The small molecule below binds the protein below.
Small molecule (SMILES): CC(=O)N[C@@H]1[C@@H](O)[C@H](O[C@@H]2OC(C(=O)O)=C[C@H](O)[C@H]2O)[C@@H](CO)O[C@@H]1O

Binding-site contacts:
Ligand atom O3 contacts residue HIS179 of chain 1.C at 3.1 Å (h-bond).
Ligand atom C6 contacts residue GLU182 of chain 1.C at 3.4 Å.
Ligand atom O3 contacts residue ASN382 of chain 1.C at 3.2 Å (h-bond).
Ligand atom O4 contacts residue HIS179 of chain 1.C at 3.4 Å (h-bond).
Ligand atom C3 contacts residue ASP122 of chain 1.C at 3.5 Å.
Ligand atom C7 contacts residue ASN382 of chain 1.C at 3.4 Å.
Ligand atom O6B contacts residue ARG125 of chain 1.C at 2.8 Å (salt-bridge).
Ligand atom O6B contacts residue TYR234 of chain 1.C at 3.1 Å.
Ligand atom O5 contacts residue HIS383 of chain 1.C at 3.3 Å (h-bond).
Ligand atom C2 contacts residue ASN382 of chain 1.C at 3.3 Å.
Ligand atom O5 contacts residue GLY446 of chain 1.C at 3.4 Å.
Ligand atom O2 contacts residue TYR406 of chain 1.C at 2.8 Å (h-bond).
Ligand atom O6B contacts residue PO41 of chain 1.U at 3.2 Å (h-bond).
Ligand atom O6A contacts residue HIS383 of chain 1.C at 3.2 Å (h-bond).
Ligand atom N2 contacts residue ASN382 of chain 1.C at 3.4 Å (h-bond).
Ligand atom O3 contacts residue ASP122 of chain 1.C at 3.2 Å (salt-bridge).
Ligand atom C4 contacts residue HIS179 of chain 1.C at 3.6 Å.
Ligand atom N2 contacts residue GLY178 of chain 1.C at 3.7 Å.
Ligand atom O6A contacts residue GLU182 of chain 1.C at 3.3 Å (salt-bridge).
Ligand atom C6 contacts residue PO41 of chain 1.U at 3.7 Å.
Ligand atom O7 contacts residue TYR413 of chain 1.C at 3.1 Å (h-bond).
Ligand atom C6 contacts residue TYR234 of chain 1.C at 3.2 Å (hydrophobic).
Ligand atom O6A contacts residue TYR234 of chain 1.C at 3.5 Å.
Ligand atom O3 contacts residue ARG238 of chain 1.C at 3.6 Å.
Ligand atom O2 contacts residue TYR234 of chain 1.C at 3.6 Å.
Ligand atom C5 contacts residue HIS179 of chain 1.C at 3.6 Å.
Ligand atom O6A contacts residue ARG238 of chain 1.C at 3.0 Å (salt-bridge).
Ligand atom O6 contacts residue ASN414 of chain 1.C at 3.3 Å (h-bond).
Ligand atom C1 contacts residue GLY446 of chain 1.C at 3.7 Å.
Ligand atom O5 contacts residue TYR413 of chain 1.C at 3.5 Å.
Ligand atom O7 contacts residue ASN382 of chain 1.C at 3.5 Å (h-bond).
Ligand atom C5 contacts residue PO41 of chain 1.U at 3.3 Å.
Ligand atom O6B contacts residue GLU182 of chain 1.C at 2.9 Å (salt-bridge).
Ligand atom O3 contacts residue HIS383 of chain 1.C at 3.6 Å.
Ligand atom C3 contacts residue PO41 of chain 1.U at 3.5 Å.
Ligand atom C1 contacts residue TYR406 of chain 1.C at 3.7 Å (hydrophobic).
Ligand atom C4 contacts residue PO41 of chain 1.U at 2.6 Å.
Ligand atom O6 contacts residue GLY447 of chain 1.C at 3.1 Å (h-bond).
Ligand atom C5 contacts residue TYR234 of chain 1.C at 3.5 Å (hydrophobic).
Ligand atom O5 contacts residue TYR234 of chain 1.C at 3.6 Å (h-bond).

Sequence of chain 1.C:
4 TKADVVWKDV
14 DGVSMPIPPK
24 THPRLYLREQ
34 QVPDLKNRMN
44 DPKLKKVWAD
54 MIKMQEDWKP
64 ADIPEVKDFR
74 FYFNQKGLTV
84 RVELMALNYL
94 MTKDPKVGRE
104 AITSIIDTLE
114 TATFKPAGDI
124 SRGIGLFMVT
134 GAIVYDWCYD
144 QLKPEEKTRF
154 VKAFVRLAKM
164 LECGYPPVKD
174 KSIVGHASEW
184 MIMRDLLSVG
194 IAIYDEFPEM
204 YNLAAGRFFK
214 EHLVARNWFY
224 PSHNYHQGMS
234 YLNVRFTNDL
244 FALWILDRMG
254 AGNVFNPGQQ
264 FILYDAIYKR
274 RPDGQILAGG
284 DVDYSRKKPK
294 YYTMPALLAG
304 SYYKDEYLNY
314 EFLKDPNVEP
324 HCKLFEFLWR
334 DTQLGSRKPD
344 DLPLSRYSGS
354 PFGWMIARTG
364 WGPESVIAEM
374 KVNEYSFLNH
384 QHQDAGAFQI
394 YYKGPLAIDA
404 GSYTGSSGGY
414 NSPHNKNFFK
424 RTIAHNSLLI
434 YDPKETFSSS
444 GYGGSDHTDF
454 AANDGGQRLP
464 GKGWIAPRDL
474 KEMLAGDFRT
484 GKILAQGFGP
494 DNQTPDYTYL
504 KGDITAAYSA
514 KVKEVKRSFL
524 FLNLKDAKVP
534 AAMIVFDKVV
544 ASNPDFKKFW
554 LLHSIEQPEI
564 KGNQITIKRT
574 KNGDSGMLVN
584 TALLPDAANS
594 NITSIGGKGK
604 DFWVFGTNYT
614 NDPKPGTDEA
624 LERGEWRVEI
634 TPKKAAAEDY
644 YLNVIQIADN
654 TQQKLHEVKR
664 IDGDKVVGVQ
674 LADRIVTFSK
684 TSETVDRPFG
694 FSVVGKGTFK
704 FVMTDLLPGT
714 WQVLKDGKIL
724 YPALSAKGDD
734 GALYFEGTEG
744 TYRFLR